Binding-site contacts:
Ligand atom C8 contacts residue SER77 of chain 1.A at 3.9 Å.
Ligand atom C8 contacts residue ASN78 of chain 1.A at 4.5 Å.
Ligand atom O7 contacts residue ASN78 of chain 1.A at 3.1 Å (h-bond).
Ligand atom C5 contacts residue ASN78 of chain 1.A at 3.7 Å.
Ligand atom N2 contacts residue ARG76 of chain 1.A at 3.9 Å.
Ligand atom C7 contacts residue ASN78 of chain 1.A at 3.2 Å.
Ligand atom C8 contacts residue LEU55 of chain 1.B at 4.1 Å (hydrophobic).
Ligand atom C8 contacts residue ARG76 of chain 1.A at 4.1 Å.
Ligand atom O7 contacts residue SER77 of chain 1.A at 3.9 Å.
Ligand atom O5 contacts residue ASN78 of chain 1.A at 2.4 Å (h-bond).
Ligand atom C2 contacts residue ASN78 of chain 1.A at 2.5 Å.
Ligand atom N2 contacts residue ASN78 of chain 1.A at 2.9 Å (h-bond).
Ligand atom C3 contacts residue ASN78 of chain 1.A at 3.8 Å.
Ligand atom C4 contacts residue ASN78 of chain 1.A at 4.3 Å.
Ligand atom C1 contacts residue ASN78 of chain 1.A at 1.5 Å.
Ligand atom C7 contacts residue ARG76 of chain 1.A at 4.3 Å.
Ligand atom C7 contacts residue SER77 of chain 1.A at 4.0 Å.

This small molecule binds to this protein.
Small molecule (SMILES): CC(=O)N[C@@H]1[C@@H](O)[C@H](O)[C@@H](CO)O[C@H]1O

Sequence of chain 1.A:
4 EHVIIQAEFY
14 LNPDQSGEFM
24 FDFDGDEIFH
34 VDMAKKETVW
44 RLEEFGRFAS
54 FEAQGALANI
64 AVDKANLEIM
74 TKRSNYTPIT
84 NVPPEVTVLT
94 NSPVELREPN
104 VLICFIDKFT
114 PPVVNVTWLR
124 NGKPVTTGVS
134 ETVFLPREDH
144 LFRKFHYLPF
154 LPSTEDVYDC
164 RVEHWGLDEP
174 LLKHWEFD

Sequence of chain 1.B:
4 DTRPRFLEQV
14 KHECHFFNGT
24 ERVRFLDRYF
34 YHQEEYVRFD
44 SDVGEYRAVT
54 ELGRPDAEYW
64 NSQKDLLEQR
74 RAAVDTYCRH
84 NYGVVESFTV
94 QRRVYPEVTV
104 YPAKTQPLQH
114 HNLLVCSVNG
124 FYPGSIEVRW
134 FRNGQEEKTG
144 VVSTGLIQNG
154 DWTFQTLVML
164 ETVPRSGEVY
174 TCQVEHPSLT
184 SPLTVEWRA